Sequence of chain 1.A:
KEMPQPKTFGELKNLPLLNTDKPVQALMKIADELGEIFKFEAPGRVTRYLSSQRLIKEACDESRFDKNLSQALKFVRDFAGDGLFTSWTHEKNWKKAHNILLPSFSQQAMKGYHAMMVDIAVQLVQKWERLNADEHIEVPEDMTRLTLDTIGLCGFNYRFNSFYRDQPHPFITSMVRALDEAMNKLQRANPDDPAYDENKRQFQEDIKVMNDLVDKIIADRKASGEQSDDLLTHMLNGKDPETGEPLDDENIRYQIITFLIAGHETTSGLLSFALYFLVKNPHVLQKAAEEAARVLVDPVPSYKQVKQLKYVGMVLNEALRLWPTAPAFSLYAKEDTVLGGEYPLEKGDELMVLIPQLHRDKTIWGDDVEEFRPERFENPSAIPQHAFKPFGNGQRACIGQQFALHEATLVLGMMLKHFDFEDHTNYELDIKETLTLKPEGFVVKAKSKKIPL

A small-molecule ligand and the protein it binds are described below.
Small molecule (SMILES): O=C(O)[C@H](Cc1c[nH]c2ccccc12)NC(=O)C(F)(F)C(F)(F)C(F)(F)C(F)(F)C(F)(F)F

Binding-site contacts:
Ligand atom FBF contacts residue LEU189 of chain 1.A at 3.6 Å.
Ligand atom CAV contacts residue ALA331 of chain 1.A at 3.8 Å (hydrophobic).
Ligand atom O contacts residue SER73 of chain 1.A at 3.6 Å.
Ligand atom C contacts residue SER73 of chain 1.A at 3.8 Å.
Ligand atom O contacts residue ALA75 of chain 1.A at 3.3 Å (h-bond).
Ligand atom FBG contacts residue LEU30 of chain 1.A at 4.0 Å.
Ligand atom FAW contacts residue ALA331 of chain 1.A at 3.8 Å.
Ligand atom OAQ contacts residue LEU30 of chain 1.A at 4.0 Å.
Ligand atom OAQ contacts residue MET355 of chain 1.A at 3.8 Å.
Ligand atom FAX contacts residue ALA331 of chain 1.A at 2.7 Å.
Ligand atom C contacts residue GLN74 of chain 1.A at 3.6 Å.
Ligand atom CA contacts residue TYR52 of chain 1.A at 4.0 Å (hydrophobic).
Ligand atom FBA contacts residue LEU438 of chain 1.A at 3.9 Å.
Ligand atom CH2 contacts residue ALA45 of chain 1.A at 3.5 Å (hydrophobic).
Ligand atom FBD contacts residue ALA75 of chain 1.A at 3.5 Å.
Ligand atom CB contacts residue TYR52 of chain 1.A at 3.1 Å (hydrophobic).
Ligand atom CG contacts residue LEU21 of chain 1.A at 3.7 Å (hydrophobic).
Ligand atom FBB contacts residue VAL27 of chain 1.A at 3.5 Å.
Ligand atom CZ3 contacts residue ARG48 of chain 1.A at 3.4 Å.
Ligand atom OAQ contacts residue TYR52 of chain 1.A at 2.9 Å (h-bond).
Ligand atom CD2 contacts residue ARG48 of chain 1.A at 3.9 Å.
Ligand atom CZ2 contacts residue ARG48 of chain 1.A at 3.9 Å.
Ligand atom OXT contacts residue ARG48 of chain 1.A at 3.3 Å (salt-bridge).
Ligand atom CH2 contacts residue ARG48 of chain 1.A at 3.6 Å.
Ligand atom CE3 contacts residue ARG48 of chain 1.A at 3.4 Å.
Ligand atom OXT contacts residue GLN74 of chain 1.A at 3.4 Å (h-bond).
Ligand atom CD2 contacts residue LEU21 of chain 1.A at 3.9 Å (hydrophobic).
Ligand atom FBC contacts residue MET355 of chain 1.A at 3.5 Å.
Ligand atom FAY contacts residue ALA75 of chain 1.A at 3.6 Å.
Ligand atom O contacts residue GLN74 of chain 1.A at 3.2 Å (h-bond).
Ligand atom FBD contacts residue LEU189 of chain 1.A at 3.6 Å.
Ligand atom FBA contacts residue PRO330 of chain 1.A at 3.6 Å.
Ligand atom FAW contacts residue LEU438 of chain 1.A at 3.9 Å.
Ligand atom FAY contacts residue SER73 of chain 1.A at 3.5 Å.
Ligand atom O contacts residue LEU189 of chain 1.A at 3.9 Å.
Ligand atom CAP contacts residue TYR52 of chain 1.A at 3.9 Å (hydrophobic).
Ligand atom FBB contacts residue ALA331 of chain 1.A at 3.7 Å.
Ligand atom FAZ contacts residue LEU438 of chain 1.A at 3.8 Å.
Ligand atom OXT contacts residue SER73 of chain 1.A at 3.8 Å.
Ligand atom FBG contacts residue VAL27 of chain 1.A at 3.8 Å.